The small molecule below binds the protein below.
Small molecule (SMILES): CC(=O)N[C@H]1[C@H](O[C@H]2[C@H](O)[C@@H](NC(C)=O)CO[C@@H]2CO)O[C@H](CO)[C@@H](O)[C@@H]1O

Sequence of chain 1.E:
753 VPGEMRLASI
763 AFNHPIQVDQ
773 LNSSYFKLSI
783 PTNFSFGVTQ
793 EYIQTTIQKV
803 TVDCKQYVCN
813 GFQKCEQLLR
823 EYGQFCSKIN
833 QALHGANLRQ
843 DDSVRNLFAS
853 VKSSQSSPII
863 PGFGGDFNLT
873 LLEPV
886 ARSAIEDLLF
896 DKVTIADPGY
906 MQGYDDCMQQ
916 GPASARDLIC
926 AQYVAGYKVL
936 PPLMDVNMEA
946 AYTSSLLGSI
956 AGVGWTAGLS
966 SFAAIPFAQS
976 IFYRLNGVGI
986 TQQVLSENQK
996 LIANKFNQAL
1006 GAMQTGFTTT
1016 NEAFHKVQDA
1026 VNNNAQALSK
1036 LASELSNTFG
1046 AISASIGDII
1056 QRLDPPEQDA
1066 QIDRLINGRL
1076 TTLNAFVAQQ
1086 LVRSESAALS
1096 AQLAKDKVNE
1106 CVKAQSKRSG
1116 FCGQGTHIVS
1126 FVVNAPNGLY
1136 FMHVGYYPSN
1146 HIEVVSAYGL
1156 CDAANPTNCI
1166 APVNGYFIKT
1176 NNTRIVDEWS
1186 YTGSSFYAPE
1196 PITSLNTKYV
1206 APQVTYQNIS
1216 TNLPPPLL

Binding-site contacts:
Ligand atom C4 contacts residue ASN785 of chain 1.E at 4.1 Å.
Ligand atom O3 contacts residue ASN785 of chain 1.E at 3.3 Å (h-bond).
Ligand atom C6 contacts residue SER787 of chain 1.E at 4.5 Å.
Ligand atom O3 contacts residue ASN1145 of chain 1.E at 3.9 Å.
Ligand atom O7 contacts residue GLN1003 of chain 1.E at 3.9 Å.
Ligand atom N2 contacts residue ASN785 of chain 1.E at 3.5 Å (h-bond).
Ligand atom C2 contacts residue ASN785 of chain 1.E at 2.4 Å.
Ligand atom C3 contacts residue ASN785 of chain 1.E at 3.4 Å.
Ligand atom C1 contacts residue ASN785 of chain 1.E at 1.4 Å.
Ligand atom C5 contacts residue ASN785 of chain 1.E at 3.5 Å.
Ligand atom C8 contacts residue ASN785 of chain 1.E at 3.8 Å.
Ligand atom O6 contacts residue SER787 of chain 1.E at 3.1 Å (h-bond).
Ligand atom C7 contacts residue ASN785 of chain 1.E at 4.1 Å.
Ligand atom O5 contacts residue ASN785 of chain 1.E at 2.2 Å (h-bond).